A protein and the small-molecule ligand that binds it are described below.
Small molecule (SMILES): OCCCO

Sequence of chain 1.A:
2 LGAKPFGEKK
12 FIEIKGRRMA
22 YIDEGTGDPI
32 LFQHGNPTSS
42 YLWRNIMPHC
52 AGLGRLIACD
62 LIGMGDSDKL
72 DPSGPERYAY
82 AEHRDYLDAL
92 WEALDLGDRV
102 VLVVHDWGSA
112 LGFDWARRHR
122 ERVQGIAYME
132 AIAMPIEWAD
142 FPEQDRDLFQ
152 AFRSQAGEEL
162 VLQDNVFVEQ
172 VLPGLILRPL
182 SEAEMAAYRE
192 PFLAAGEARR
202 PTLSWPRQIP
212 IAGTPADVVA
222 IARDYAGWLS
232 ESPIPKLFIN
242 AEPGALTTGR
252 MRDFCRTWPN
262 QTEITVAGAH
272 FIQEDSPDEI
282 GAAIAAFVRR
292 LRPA

Binding-site contacts:
Ligand atom C1 contacts residue HIS271 of chain 1.A at 3.8 Å.
Ligand atom C3 contacts residue ASP107 of chain 1.A at 3.5 Å.
Ligand atom O3 contacts residue ASP107 of chain 1.A at 3.5 Å (salt-bridge).
Ligand atom O1 contacts residue HIS271 of chain 1.A at 4.3 Å.
Ligand atom O1 contacts residue ALA246 of chain 1.A at 3.6 Å.
Ligand atom O1 contacts residue PRO143 of chain 1.A at 3.9 Å.
Ligand atom O3 contacts residue HIS271 of chain 1.A at 4.5 Å.
Ligand atom O3 contacts residue LEU247 of chain 1.A at 4.3 Å.
Ligand atom C3 contacts residue HIS271 of chain 1.A at 3.4 Å.
Ligand atom C2 contacts residue PHE150 of chain 1.A at 3.8 Å (hydrophobic).
Ligand atom C1 contacts residue ALA246 of chain 1.A at 4.4 Å (hydrophobic).
Ligand atom O3 contacts residue ILE210 of chain 1.A at 4.4 Å.
Ligand atom C1 contacts residue LEU247 of chain 1.A at 4.0 Å (hydrophobic).
Ligand atom O3 contacts residue PHE150 of chain 1.A at 4.1 Å.
Ligand atom C2 contacts residue HIS271 of chain 1.A at 4.1 Å.
Ligand atom O1 contacts residue LEU176 of chain 1.A at 3.3 Å.
Ligand atom C3 contacts residue PHE150 of chain 1.A at 4.3 Å (hydrophobic).
Ligand atom O1 contacts residue LEU247 of chain 1.A at 4.3 Å.
Ligand atom C2 contacts residue LEU176 of chain 1.A at 3.9 Å (hydrophobic).
Ligand atom C1 contacts residue LEU176 of chain 1.A at 4.0 Å (hydrophobic).